A small-molecule ligand and the protein it binds are described below.
Small molecule (SMILES): CC(C)[C@H](NC(=O)[C@H](CC(=O)O)NC(=O)[C@H](Cc1ccc(O)cc1)NC(=O)[C@@H]1CCCN1C(=O)[C@@H](N)Cc1ccc(O)cc1)C(=O)N1CCC[C@H]1C(=O)N[C@@H](CC(=O)O)C(=O)N[C@@H](Cc1ccc(O)cc1)C(=O)N[C@@H](C)C=O

Sequence of chain 1.A:
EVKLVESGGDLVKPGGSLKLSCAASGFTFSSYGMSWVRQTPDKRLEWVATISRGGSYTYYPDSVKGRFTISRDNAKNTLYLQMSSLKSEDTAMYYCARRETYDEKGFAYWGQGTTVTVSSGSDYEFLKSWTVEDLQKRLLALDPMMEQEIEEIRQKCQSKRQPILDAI

Binding-site contacts:
Ligand atom OH contacts residue ASP98 of chain 1.B at 2.5 Å (salt-bridge).
Ligand atom CZ contacts residue ARG100 of chain 1.A at 3.3 Å.
Ligand atom CB contacts residue ARG100 of chain 1.A at 3.5 Å.
Ligand atom OH contacts residue GLY107 of chain 1.A at 3.4 Å (h-bond).
Ligand atom CG contacts residue SER53 of chain 1.A at 3.2 Å.
Ligand atom CA contacts residue TYR60 of chain 1.A at 3.6 Å (hydrophobic).
Ligand atom CG contacts residue SER57 of chain 1.A at 3.4 Å.
Ligand atom OD2 contacts residue SER57 of chain 1.A at 2.7 Å (h-bond).
Ligand atom CE2 contacts residue SER32 of chain 1.A at 3.6 Å.
Ligand atom C contacts residue ASN99 of chain 1.B at 3.4 Å.
Ligand atom OD1 contacts residue THR51 of chain 1.A at 3.4 Å.
Ligand atom CB contacts residue ARG54 of chain 1.A at 3.3 Å.
Ligand atom CE1 contacts residue ASP98 of chain 1.B at 3.2 Å.
Ligand atom OD1 contacts residue ARG54 of chain 1.A at 3.5 Å.
Ligand atom CG contacts residue GLY55 of chain 1.A at 3.5 Å.
Ligand atom CB contacts residue SER57 of chain 1.A at 3.4 Å.
Ligand atom CE1 contacts residue ARG100 of chain 1.A at 3.5 Å.
Ligand atom OD2 contacts residue GLY55 of chain 1.A at 3.4 Å.
Ligand atom O contacts residue ARG54 of chain 1.A at 3.0 Å (salt-bridge).
Ligand atom OD2 contacts residue GLY56 of chain 1.A at 3.4 Å (h-bond).
Ligand atom CG contacts residue ARG54 of chain 1.A at 3.3 Å.
Ligand atom CG contacts residue GLU105 of chain 1.A at 3.6 Å.
Ligand atom CG contacts residue ARG100 of chain 1.A at 3.4 Å.
Ligand atom OD1 contacts residue GLY55 of chain 1.A at 3.0 Å (h-bond).
Ligand atom CD2 contacts residue ARG54 of chain 1.A at 3.3 Å.
Ligand atom CZ contacts residue ASP98 of chain 1.B at 3.3 Å.
Ligand atom OD2 contacts residue ARG100 of chain 1.A at 2.9 Å (salt-bridge).
Ligand atom OH contacts residue ARG100 of chain 1.A at 3.1 Å (salt-bridge).
Ligand atom CA contacts residue ASN99 of chain 1.B at 3.2 Å.
Ligand atom CG2 contacts residue ARG54 of chain 1.A at 3.4 Å.
Ligand atom CZ contacts residue SER32 of chain 1.A at 3.6 Å.
Ligand atom CB contacts residue GLU105 of chain 1.A at 3.3 Å.
Ligand atom O contacts residue SER53 of chain 1.A at 3.4 Å.
Ligand atom OD1 contacts residue ARG100 of chain 1.A at 2.7 Å (salt-bridge).
Ligand atom OD2 contacts residue SER53 of chain 1.A at 2.6 Å (h-bond).
Ligand atom O contacts residue HIS101 of chain 1.B at 3.4 Å.
Ligand atom N contacts residue TYR60 of chain 1.A at 3.0 Å (h-bond).
Ligand atom OH contacts residue SER32 of chain 1.A at 2.7 Å (h-bond).
Ligand atom OD1 contacts residue SER53 of chain 1.A at 3.2 Å (h-bond).
Ligand atom CB contacts residue TYR60 of chain 1.A at 3.5 Å (hydrophobic).

Sequence of chain 1.B:
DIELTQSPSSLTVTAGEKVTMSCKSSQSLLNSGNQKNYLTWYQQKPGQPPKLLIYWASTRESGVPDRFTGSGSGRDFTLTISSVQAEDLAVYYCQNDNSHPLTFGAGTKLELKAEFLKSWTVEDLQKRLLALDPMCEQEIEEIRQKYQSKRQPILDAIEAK